Binding-site contacts:
Ligand atom C20 contacts residue CYS157 of chain 12.A at 1.8 Å (hydrophobic).
Ligand atom N17 contacts residue CYS157 of chain 12.A at 3.9 Å.
Ligand atom O19 contacts residue GLY164 of chain 16.A at 4.4 Å.
Ligand atom C22 contacts residue CYS157 of chain 12.A at 4.0 Å (hydrophobic).
Ligand atom C18 contacts residue CYS157 of chain 12.A at 2.8 Å (hydrophobic).
Ligand atom O19 contacts residue CYS157 of chain 12.A at 3.1 Å.
Ligand atom C21 contacts residue CYS157 of chain 12.A at 2.8 Å (hydrophobic).
Ligand atom C21 contacts residue ASP45 of chain 16.A at 4.2 Å.

Sequence of chain 12.A:
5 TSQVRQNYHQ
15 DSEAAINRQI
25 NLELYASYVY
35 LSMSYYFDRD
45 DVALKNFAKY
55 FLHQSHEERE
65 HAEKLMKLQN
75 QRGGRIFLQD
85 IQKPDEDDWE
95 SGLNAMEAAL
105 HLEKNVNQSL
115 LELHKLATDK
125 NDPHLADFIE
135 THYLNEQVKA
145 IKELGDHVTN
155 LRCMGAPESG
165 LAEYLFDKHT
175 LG

The protein below binds the small molecule below.
Small molecule (SMILES): CCCCSC(=S)SC(C)(C)C(=O)NCCN1C(=O)CCC1=O

Sequence of chain 16.A:
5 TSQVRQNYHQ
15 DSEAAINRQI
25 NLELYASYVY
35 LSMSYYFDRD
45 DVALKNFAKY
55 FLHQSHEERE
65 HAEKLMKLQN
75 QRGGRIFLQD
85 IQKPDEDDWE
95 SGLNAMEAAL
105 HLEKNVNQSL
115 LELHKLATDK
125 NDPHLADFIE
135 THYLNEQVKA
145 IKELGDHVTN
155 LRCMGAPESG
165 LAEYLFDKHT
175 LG